The small molecule below binds the protein below.
Small molecule (SMILES): Nc1nc2c(ncn2[C@@H]2O[C@H](CO[P](=O)(O)O[P](=O)(O)O[C@H]3O[C@H](C(=O)O)[C@@H](O)[C@H](O)[C@@H]3O)[C@@H](O)[C@H]2O)c(=O)[nH]1

Sequence of chain 1.A:
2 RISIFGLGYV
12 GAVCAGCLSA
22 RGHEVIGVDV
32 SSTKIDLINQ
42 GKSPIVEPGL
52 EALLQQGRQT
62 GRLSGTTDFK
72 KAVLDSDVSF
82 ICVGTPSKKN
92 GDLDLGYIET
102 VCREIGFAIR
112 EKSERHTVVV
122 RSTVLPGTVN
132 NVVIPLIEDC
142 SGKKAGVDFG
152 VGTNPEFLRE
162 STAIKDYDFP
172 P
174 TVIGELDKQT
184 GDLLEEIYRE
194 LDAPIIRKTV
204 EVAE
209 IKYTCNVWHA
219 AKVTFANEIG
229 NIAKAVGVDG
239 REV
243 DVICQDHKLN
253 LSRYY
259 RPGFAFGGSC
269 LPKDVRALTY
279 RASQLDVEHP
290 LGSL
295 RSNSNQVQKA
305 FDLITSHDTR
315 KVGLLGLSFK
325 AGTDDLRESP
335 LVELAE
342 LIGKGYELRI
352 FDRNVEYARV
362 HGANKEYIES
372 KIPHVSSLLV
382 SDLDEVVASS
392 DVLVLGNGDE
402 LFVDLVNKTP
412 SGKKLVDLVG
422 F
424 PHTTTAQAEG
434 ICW

Sequence of chain 1.B:
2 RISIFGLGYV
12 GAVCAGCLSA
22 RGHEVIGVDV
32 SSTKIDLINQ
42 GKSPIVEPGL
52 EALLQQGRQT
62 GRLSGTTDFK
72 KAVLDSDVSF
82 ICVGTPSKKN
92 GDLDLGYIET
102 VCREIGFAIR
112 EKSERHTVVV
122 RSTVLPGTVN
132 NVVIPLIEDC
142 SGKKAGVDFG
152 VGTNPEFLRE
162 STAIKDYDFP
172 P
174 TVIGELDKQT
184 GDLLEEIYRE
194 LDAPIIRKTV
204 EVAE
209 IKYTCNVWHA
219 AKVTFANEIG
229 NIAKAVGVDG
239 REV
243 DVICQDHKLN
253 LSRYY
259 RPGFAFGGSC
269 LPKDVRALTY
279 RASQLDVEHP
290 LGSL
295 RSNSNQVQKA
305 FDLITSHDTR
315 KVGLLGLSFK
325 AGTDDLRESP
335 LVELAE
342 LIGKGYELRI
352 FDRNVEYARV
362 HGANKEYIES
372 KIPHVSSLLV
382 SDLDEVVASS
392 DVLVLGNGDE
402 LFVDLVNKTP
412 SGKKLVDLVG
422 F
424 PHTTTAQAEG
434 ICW

Binding-site contacts:
Ligand atom O6 contacts residue MSE258 of chain 1.B at 3.0 Å (h-bond).
Ligand atom C8 contacts residue TYR257 of chain 1.B at 3.5 Å (hydrophobic).
Ligand atom C2' contacts residue TYR257 of chain 1.B at 3.3 Å (hydrophobic).
Ligand atom O6A contacts residue ASN214 of chain 1.A at 2.6 Å (h-bond).
Ligand atom PA contacts residue TYR257 of chain 1.B at 3.4 Å.
Ligand atom O6B contacts residue GLU157 of chain 1.A at 2.9 Å (salt-bridge).
Ligand atom C4' contacts residue LEU159 of chain 1.A at 3.4 Å (hydrophobic).
Ligand atom O2' contacts residue ASN214 of chain 1.A at 2.9 Å (h-bond).
Ligand atom C5' contacts residue LEU159 of chain 1.A at 3.4 Å (hydrophobic).
Ligand atom C6' contacts residue CYS268 of chain 1.B at 3.4 Å (hydrophobic).
Ligand atom O6B contacts residue CYS268 of chain 1.B at 3.0 Å (h-bond).
Ligand atom O1B contacts residue ARG160 of chain 1.A at 3.5 Å.
Ligand atom N2 contacts residue ARG259 of chain 1.B at 3.1 Å (salt-bridge).
Ligand atom C6' contacts residue LYS210 of chain 1.A at 2.9 Å.
Ligand atom C6 contacts residue ARG259 of chain 1.B at 3.5 Å.
Ligand atom O4' contacts residue LEU159 of chain 1.A at 3.2 Å (h-bond).
Ligand atom O3' contacts residue PHE158 of chain 1.A at 3.0 Å (h-bond).
Ligand atom O2A contacts residue LYS324 of chain 1.B at 2.9 Å (salt-bridge).
Ligand atom O6A contacts residue LYS210 of chain 1.A at 2.4 Å (salt-bridge).
Ligand atom O6 contacts residue TYR257 of chain 1.B at 3.0 Å.
Ligand atom O1A contacts residue TYR257 of chain 1.B at 2.2 Å (h-bond).
Ligand atom O5' contacts residue CYS268 of chain 1.B at 3.5 Å.
Ligand atom O2B contacts residue PHE323 of chain 1.B at 3.2 Å.
Ligand atom C2 contacts residue ARG259 of chain 1.B at 3.3 Å.
Ligand atom O3D contacts residue GLY265 of chain 1.B at 2.9 Å (h-bond).
Ligand atom C4 contacts residue VAL221 of chain 1.A at 3.5 Å (hydrophobic).
Ligand atom O6A contacts residue CYS268 of chain 1.B at 3.5 Å.
Ligand atom O2' contacts residue TYR257 of chain 1.B at 3.4 Å (h-bond).
Ligand atom N2 contacts residue PHE262 of chain 1.B at 3.0 Å (h-bond).
Ligand atom C4' contacts residue LYS210 of chain 1.A at 3.3 Å.
Ligand atom O2B contacts residue GLU161 of chain 1.A at 3.4 Å (salt-bridge).
Ligand atom C3' contacts residue LEU159 of chain 1.A at 3.2 Å (hydrophobic).
Ligand atom O6B contacts residue LYS210 of chain 1.A at 3.2 Å (salt-bridge).
Ligand atom O2A contacts residue TYR256 of chain 1.B at 2.5 Å (h-bond).
Ligand atom O6 contacts residue ARG259 of chain 1.B at 2.8 Å (salt-bridge).
Ligand atom O4' contacts residue PHE158 of chain 1.A at 3.3 Å.
Ligand atom N1 contacts residue ARG259 of chain 1.B at 2.5 Å (salt-bridge).
Ligand atom O2' contacts residue HIS217 of chain 1.A at 3.2 Å (h-bond).
Ligand atom O4' contacts residue LYS210 of chain 1.A at 2.8 Å (salt-bridge).
Ligand atom N7 contacts residue TYR257 of chain 1.B at 3.5 Å.